Sequence of chain 1.F:
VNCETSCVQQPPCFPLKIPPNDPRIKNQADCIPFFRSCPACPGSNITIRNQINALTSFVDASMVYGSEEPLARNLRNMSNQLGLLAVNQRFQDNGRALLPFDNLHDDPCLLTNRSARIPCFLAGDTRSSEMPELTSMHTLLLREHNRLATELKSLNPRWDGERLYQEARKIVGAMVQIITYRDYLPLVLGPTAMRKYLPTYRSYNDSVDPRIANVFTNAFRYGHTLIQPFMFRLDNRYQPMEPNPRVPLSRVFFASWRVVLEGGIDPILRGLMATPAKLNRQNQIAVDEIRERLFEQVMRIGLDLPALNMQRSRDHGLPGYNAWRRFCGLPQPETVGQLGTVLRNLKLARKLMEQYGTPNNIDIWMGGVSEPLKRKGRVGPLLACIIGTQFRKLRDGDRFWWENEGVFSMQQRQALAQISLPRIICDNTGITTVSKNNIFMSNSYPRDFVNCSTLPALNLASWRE

The protein below binds the small molecule below.
Small molecule (SMILES): CC(=O)N[C@@H]1[C@@H](O)[C@H](O)[C@@H](CO)O[C@H]1O

Binding-site contacts:
Ligand atom C1 contacts residue SER80 of chain 1.F at 4.2 Å.
Ligand atom C3 contacts residue GLN90 of chain 1.F at 4.0 Å.
Ligand atom O5 contacts residue ASN78 of chain 1.F at 3.3 Å (h-bond).
Ligand atom N2 contacts residue SER80 of chain 1.F at 4.1 Å.
Ligand atom C7 contacts residue VAL88 of chain 1.F at 4.0 Å (hydrophobic).
Ligand atom C2 contacts residue ASN78 of chain 1.F at 3.1 Å.
Ligand atom C5 contacts residue ASN81 of chain 1.F at 4.2 Å.
Ligand atom O7 contacts residue VAL88 of chain 1.F at 2.9 Å (h-bond).
Ligand atom O7 contacts residue GLN90 of chain 1.F at 3.2 Å (h-bond).
Ligand atom O7 contacts residue ASN78 of chain 1.F at 3.0 Å (h-bond).
Ligand atom C8 contacts residue ASN78 of chain 1.F at 3.7 Å.
Ligand atom N2 contacts residue GLN90 of chain 1.F at 3.7 Å.
Ligand atom O5 contacts residue ASN81 of chain 1.F at 3.2 Å (h-bond).
Ligand atom O3 contacts residue GLN90 of chain 1.F at 2.9 Å (h-bond).
Ligand atom C7 contacts residue GLN90 of chain 1.F at 3.3 Å.
Ligand atom C1 contacts residue ASN81 of chain 1.F at 3.4 Å.
Ligand atom O7 contacts residue ALA87 of chain 1.F at 3.5 Å.
Ligand atom C8 contacts residue GLN90 of chain 1.F at 3.7 Å.
Ligand atom C8 contacts residue VAL88 of chain 1.F at 4.3 Å (hydrophobic).
Ligand atom C8 contacts residue ALA87 of chain 1.F at 3.8 Å (hydrophobic).
Ligand atom C1 contacts residue ASN78 of chain 1.F at 3.0 Å.
Ligand atom C2 contacts residue GLN90 of chain 1.F at 4.2 Å.
Ligand atom C7 contacts residue ASN78 of chain 1.F at 3.2 Å.
Ligand atom N2 contacts residue ASN78 of chain 1.F at 2.9 Å (h-bond).
Ligand atom O5 contacts residue LEU85 of chain 1.F at 4.3 Å.
Ligand atom O3 contacts residue VAL88 of chain 1.F at 4.1 Å.
Ligand atom C7 contacts residue ALA87 of chain 1.F at 4.2 Å (hydrophobic).
Ligand atom O6 contacts residue LEU85 of chain 1.F at 3.6 Å.